Binding-site contacts:
Ligand atom C1 contacts residue TRP111 of chain 31.E at 3.9 Å (hydrophobic).
Ligand atom C3 contacts residue TRP111 of chain 31.E at 3.7 Å (hydrophobic).
Ligand atom N2 contacts residue GLY92 of chain 31.E at 4.2 Å.
Ligand atom C8 contacts residue TRP111 of chain 31.E at 3.3 Å (hydrophobic).
Ligand atom C1 contacts residue ASN93 of chain 31.E at 1.4 Å.
Ligand atom O5 contacts residue TRP111 of chain 31.E at 4.3 Å.
Ligand atom O3 contacts residue TRP111 of chain 31.E at 4.3 Å.
Ligand atom C5 contacts residue TRP111 of chain 31.E at 3.7 Å (hydrophobic).
Ligand atom C7 contacts residue GLY92 of chain 31.E at 4.2 Å.
Ligand atom O7 contacts residue TRP111 of chain 31.E at 3.6 Å.
Ligand atom C6 contacts residue ASN93 of chain 31.E at 3.1 Å.
Ligand atom C3 contacts residue ASN93 of chain 31.E at 3.1 Å.
Ligand atom C8 contacts residue GLU91 of chain 31.E at 3.8 Å.
Ligand atom C7 contacts residue TRP111 of chain 31.E at 3.8 Å (hydrophobic).
Ligand atom O7 contacts residue ASN93 of chain 31.E at 3.9 Å.
Ligand atom N2 contacts residue ASN93 of chain 31.E at 2.5 Å (h-bond).
Ligand atom O5 contacts residue ASN93 of chain 31.E at 4.1 Å.
Ligand atom O4 contacts residue TRP111 of chain 31.E at 3.4 Å.
Ligand atom C2 contacts residue TRP111 of chain 31.E at 4.1 Å (hydrophobic).
Ligand atom C2 contacts residue ASN93 of chain 31.E at 1.8 Å.
Ligand atom C4 contacts residue ASN93 of chain 31.E at 3.6 Å.
Ligand atom C4 contacts residue TRP111 of chain 31.E at 4.0 Å (hydrophobic).
Ligand atom C5 contacts residue ASN93 of chain 31.E at 3.5 Å.
Ligand atom O5 contacts residue ASN93 of chain 31.E at 2.3 Å (h-bond).
Ligand atom N2 contacts residue TRP111 of chain 31.E at 3.5 Å.
Ligand atom C7 contacts residue ASN93 of chain 31.E at 3.5 Å.
Ligand atom C6 contacts residue HIS42 of chain 31.E at 4.3 Å.
Ligand atom C8 contacts residue GLY92 of chain 31.E at 3.6 Å.
Ligand atom C5 contacts residue ASN93 of chain 31.E at 4.0 Å.
Ligand atom O3 contacts residue ASN93 of chain 31.E at 4.0 Å.

Sequence of chain 31.E:
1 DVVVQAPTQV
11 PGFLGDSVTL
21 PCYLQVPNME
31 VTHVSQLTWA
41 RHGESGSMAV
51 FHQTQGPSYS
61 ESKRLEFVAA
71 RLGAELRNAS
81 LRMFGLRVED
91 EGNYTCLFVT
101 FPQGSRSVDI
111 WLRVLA

A protein and the small-molecule ligand that binds it are described below.
Small molecule (SMILES): CC(=O)N[C@H]1[C@H](O[C@H]2[C@H](O)[C@@H](NC(C)=O)CO[C@@H]2CO[C@@H]2O[C@@H](C)[C@@H](O)[C@@H](O)[C@@H]2O)O[C@H](CO)[C@@H](O[C@@H]2O[C@H](CO)[C@@H](O)[C@H](O[C@H]3O[C@H](CO)[C@@H](O)[C@H](O)[C@@H]3O)[C@@H]2O)[C@@H]1O